Sequence of chain 2.B:
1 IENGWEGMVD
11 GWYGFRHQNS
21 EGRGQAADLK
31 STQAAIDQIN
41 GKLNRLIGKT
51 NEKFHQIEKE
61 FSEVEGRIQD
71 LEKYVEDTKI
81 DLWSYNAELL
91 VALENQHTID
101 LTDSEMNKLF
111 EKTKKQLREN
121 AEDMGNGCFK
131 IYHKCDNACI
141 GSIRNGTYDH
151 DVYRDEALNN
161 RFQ

Binding-site contacts:
Ligand atom N2 contacts residue ASN277 of chain 2.A at 2.8 Å (h-bond).
Ligand atom O6 contacts residue GLU60 of chain 2.B at 3.6 Å.
Ligand atom O7 contacts residue ASN277 of chain 2.A at 3.1 Å (h-bond).
Ligand atom C3 contacts residue VAL289 of chain 2.A at 4.0 Å (hydrophobic).
Ligand atom C5 contacts residue ASN277 of chain 2.A at 3.7 Å.
Ligand atom C1 contacts residue ASN277 of chain 2.A at 1.4 Å.
Ligand atom C7 contacts residue ASN277 of chain 2.A at 3.0 Å.
Ligand atom C3 contacts residue ASN277 of chain 2.A at 3.8 Å.
Ligand atom O6 contacts residue ASN277 of chain 2.A at 3.9 Å.
Ligand atom O5 contacts residue ASN277 of chain 2.A at 2.5 Å (h-bond).
Ligand atom C4 contacts residue ASN277 of chain 2.A at 4.3 Å.
Ligand atom C8 contacts residue GLU60 of chain 2.B at 4.3 Å.
Ligand atom O6 contacts residue ASN290 of chain 2.A at 3.8 Å.
Ligand atom C2 contacts residue VAL289 of chain 2.A at 3.9 Å (hydrophobic).
Ligand atom C6 contacts residue ASN277 of chain 2.A at 4.4 Å.
Ligand atom N2 contacts residue VAL289 of chain 2.A at 3.6 Å (h-bond).
Ligand atom C8 contacts residue ASN277 of chain 2.A at 4.2 Å.
Ligand atom C1 contacts residue VAL289 of chain 2.A at 3.7 Å (hydrophobic).
Ligand atom C2 contacts residue ASN277 of chain 2.A at 2.5 Å.
Ligand atom C8 contacts residue ASN37 of chain 2.A at 3.9 Å.

Sequence of chain 2.A:
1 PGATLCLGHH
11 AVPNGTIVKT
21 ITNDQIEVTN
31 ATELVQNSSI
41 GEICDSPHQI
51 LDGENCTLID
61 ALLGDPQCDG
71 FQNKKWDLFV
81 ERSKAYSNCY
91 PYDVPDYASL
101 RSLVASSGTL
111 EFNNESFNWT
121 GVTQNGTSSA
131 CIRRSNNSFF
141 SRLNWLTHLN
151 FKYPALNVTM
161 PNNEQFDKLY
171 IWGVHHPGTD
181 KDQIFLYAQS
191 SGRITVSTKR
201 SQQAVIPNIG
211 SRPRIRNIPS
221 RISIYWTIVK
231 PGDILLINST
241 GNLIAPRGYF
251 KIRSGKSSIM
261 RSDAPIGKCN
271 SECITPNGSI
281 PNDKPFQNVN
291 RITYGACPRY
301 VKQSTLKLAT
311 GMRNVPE

A small-molecule ligand and the protein it binds are described below.
Small molecule (SMILES): CC(=O)N[C@H]1[C@H](O[C@H]2[C@H](O)[C@@H](NC(C)=O)CO[C@@H]2CO)O[C@H](CO)[C@@H](O[C@@H]2O[C@H](C)[C@@H](O)[C@H](O)[C@@H]2O)[C@@H]1O